Binding-site contacts:
Ligand atom C1 contacts residue ASN241 of chain 1.A at 1.4 Å.
Ligand atom C6 contacts residue ALA244 of chain 1.A at 4.2 Å (hydrophobic).
Ligand atom C4 contacts residue ASN241 of chain 1.A at 4.1 Å.
Ligand atom C5 contacts residue TRP384 of chain 1.A at 4.3 Å (hydrophobic).
Ligand atom O5 contacts residue TRP384 of chain 1.A at 4.1 Å.
Ligand atom O7 contacts residue ASN241 of chain 1.A at 3.2 Å (h-bond).
Ligand atom C6 contacts residue TRP384 of chain 1.A at 3.7 Å (hydrophobic).
Ligand atom C6 contacts residue LYS388 of chain 1.A at 4.2 Å.
Ligand atom C5 contacts residue ALA244 of chain 1.A at 4.2 Å (hydrophobic).
Ligand atom N2 contacts residue ASN241 of chain 1.A at 2.8 Å (h-bond).
Ligand atom O5 contacts residue ASN241 of chain 1.A at 2.3 Å (h-bond).
Ligand atom C7 contacts residue ASN241 of chain 1.A at 3.1 Å.
Ligand atom C3 contacts residue TRP384 of chain 1.A at 4.5 Å (hydrophobic).
Ligand atom C1 contacts residue THR243 of chain 1.A at 4.3 Å.
Ligand atom O6 contacts residue LYS388 of chain 1.A at 3.0 Å.
Ligand atom O3 contacts residue TRP384 of chain 1.A at 4.2 Å.
Ligand atom C3 contacts residue ASN241 of chain 1.A at 3.6 Å.
Ligand atom C8 contacts residue ASN241 of chain 1.A at 4.2 Å.
Ligand atom C2 contacts residue TRP384 of chain 1.A at 4.0 Å (hydrophobic).
Ligand atom C1 contacts residue ALA244 of chain 1.A at 4.2 Å (hydrophobic).
Ligand atom C2 contacts residue ASN241 of chain 1.A at 2.2 Å.
Ligand atom C4 contacts residue TRP384 of chain 1.A at 4.3 Å (hydrophobic).
Ligand atom O7 contacts residue TRP384 of chain 1.A at 3.6 Å.
Ligand atom O5 contacts residue ALA244 of chain 1.A at 3.4 Å.
Ligand atom C5 contacts residue ASN241 of chain 1.A at 3.6 Å.
Ligand atom O6 contacts residue TRP384 of chain 1.A at 4.1 Å.
Ligand atom O6 contacts residue ALA244 of chain 1.A at 3.3 Å.

A protein and the small-molecule ligand that binds it are described below.
Small molecule (SMILES): CC(=O)N[C@H]1[C@H](O[C@H]2[C@H](O)[C@@H](NC(C)=O)CO[C@@H]2CO)O[C@H](CO)[C@@H](O[C@H]2O[C@H](CO)[C@@H](O)[C@H](O)[C@@H]2O)[C@@H]1O

Sequence of chain 1.A:
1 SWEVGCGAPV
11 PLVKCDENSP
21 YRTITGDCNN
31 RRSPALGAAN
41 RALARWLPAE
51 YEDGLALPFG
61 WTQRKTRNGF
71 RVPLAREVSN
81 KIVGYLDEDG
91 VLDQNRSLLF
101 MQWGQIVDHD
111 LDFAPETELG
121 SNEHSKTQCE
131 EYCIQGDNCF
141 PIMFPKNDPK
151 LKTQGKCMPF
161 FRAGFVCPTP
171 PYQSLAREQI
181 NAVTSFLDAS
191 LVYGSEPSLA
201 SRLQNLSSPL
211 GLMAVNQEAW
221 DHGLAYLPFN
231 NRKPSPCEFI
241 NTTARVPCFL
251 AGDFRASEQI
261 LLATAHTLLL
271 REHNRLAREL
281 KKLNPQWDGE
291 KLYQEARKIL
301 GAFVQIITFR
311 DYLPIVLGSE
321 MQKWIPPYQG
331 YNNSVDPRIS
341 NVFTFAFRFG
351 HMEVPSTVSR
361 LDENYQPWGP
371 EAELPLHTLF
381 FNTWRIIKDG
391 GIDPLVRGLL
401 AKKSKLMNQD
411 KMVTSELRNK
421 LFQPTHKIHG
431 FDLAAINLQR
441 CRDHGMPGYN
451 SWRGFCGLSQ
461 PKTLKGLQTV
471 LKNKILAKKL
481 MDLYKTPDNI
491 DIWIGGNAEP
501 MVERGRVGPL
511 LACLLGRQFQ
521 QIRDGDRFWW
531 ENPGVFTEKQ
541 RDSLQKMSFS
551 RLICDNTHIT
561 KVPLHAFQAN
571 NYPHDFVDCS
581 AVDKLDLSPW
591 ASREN